A small-molecule ligand and the protein it binds are described below.
Small molecule (SMILES): CC1Nc2[nH]c(N)nc(=O)c2N(C=O)C1[C@@H](C)Nc1ccc(C[C@H](O)[C@H](O)[C@H](O)CO[C@H]2O[C@H](COP(=O)(O)O[C@H](CCC(=O)O)C(=O)O)[C@@H](O)[C@H]2O)cc1

Binding-site contacts:
Ligand atom N6 contacts residue ILE180 of chain 1.B at 3.2 Å.
Ligand atom C11 contacts residue LYS94 of chain 1.B at 3.0 Å.
Ligand atom C18 contacts residue PHE190 of chain 1.B at 3.5 Å (hydrophobic).
Ligand atom C14 contacts residue PHE190 of chain 1.B at 3.5 Å (hydrophobic).
Ligand atom N3 contacts residue PHE280 of chain 1.B at 3.5 Å.
Ligand atom O14 contacts residue LYS94 of chain 1.B at 3.4 Å (salt-bridge).
Ligand atom N1 contacts residue GLN186 of chain 1.B at 3.4 Å (h-bond).
Ligand atom N6 contacts residue GLU140 of chain 1.B at 3.1 Å (salt-bridge).
Ligand atom N5 contacts residue GLU140 of chain 1.B at 2.9 Å (salt-bridge).
Ligand atom C2 contacts residue PHE280 of chain 1.B at 3.3 Å (hydrophobic).
Ligand atom C1 contacts residue THR187 of chain 1.B at 3.1 Å.
Ligand atom C3 contacts residue GLN186 of chain 1.B at 3.3 Å.
Ligand atom O2 contacts residue GLU194 of chain 1.B at 2.8 Å (salt-bridge).
Ligand atom C4 contacts residue GLN186 of chain 1.B at 3.2 Å.
Ligand atom O3 contacts residue GLU194 of chain 1.B at 2.2 Å (salt-bridge).
Ligand atom N6 contacts residue ASN226 of chain 1.B at 3.5 Å (h-bond).
Ligand atom O96 contacts residue ARG183 of chain 1.B at 3.2 Å (salt-bridge).
Ligand atom C7 contacts residue ASN226 of chain 1.B at 3.5 Å.
Ligand atom O13 contacts residue LYS121 of chain 1.B at 2.6 Å (salt-bridge).
Ligand atom C31 contacts residue GLN186 of chain 1.B at 2.7 Å.
Ligand atom O1 contacts residue ALA95 of chain 1.B at 3.4 Å.
Ligand atom C20 contacts residue GLU194 of chain 1.B at 2.6 Å.
Ligand atom C21 contacts residue GLU194 of chain 1.B at 2.9 Å.
Ligand atom C5 contacts residue ARG183 of chain 1.B at 2.8 Å.
Ligand atom N5 contacts residue MET107 of chain 1.B at 3.3 Å.
Ligand atom O12 contacts residue LYS121 of chain 1.B at 3.4 Å.
Ligand atom N3 contacts residue ASN226 of chain 1.B at 2.7 Å (h-bond).
Ligand atom N6 contacts residue MET222 of chain 1.B at 3.2 Å (h-bond).
Ligand atom O1 contacts residue ARG183 of chain 1.B at 3.0 Å.
Ligand atom C1 contacts residue PHE280 of chain 1.B at 3.4 Å (hydrophobic).
Ligand atom O2 contacts residue PRO277 of chain 1.B at 3.4 Å.
Ligand atom O14 contacts residue LYS121 of chain 1.B at 3.5 Å (salt-bridge).
Ligand atom O96 contacts residue ALA95 of chain 1.B at 2.8 Å (h-bond).
Ligand atom C5 contacts residue GLN186 of chain 1.B at 3.3 Å.
Ligand atom C19 contacts residue LYS121 of chain 1.B at 3.6 Å.
Ligand atom O15 contacts residue PRO277 of chain 1.B at 2.9 Å.
Ligand atom C15 contacts residue PHE190 of chain 1.B at 3.5 Å (hydrophobic).
Ligand atom C15 contacts residue PHE280 of chain 1.B at 3.5 Å (hydrophobic).
Ligand atom C24 contacts residue GLU194 of chain 1.B at 3.2 Å.
Ligand atom N4 contacts residue ASN226 of chain 1.B at 2.9 Å (h-bond).

Sequence of chain 1.B:
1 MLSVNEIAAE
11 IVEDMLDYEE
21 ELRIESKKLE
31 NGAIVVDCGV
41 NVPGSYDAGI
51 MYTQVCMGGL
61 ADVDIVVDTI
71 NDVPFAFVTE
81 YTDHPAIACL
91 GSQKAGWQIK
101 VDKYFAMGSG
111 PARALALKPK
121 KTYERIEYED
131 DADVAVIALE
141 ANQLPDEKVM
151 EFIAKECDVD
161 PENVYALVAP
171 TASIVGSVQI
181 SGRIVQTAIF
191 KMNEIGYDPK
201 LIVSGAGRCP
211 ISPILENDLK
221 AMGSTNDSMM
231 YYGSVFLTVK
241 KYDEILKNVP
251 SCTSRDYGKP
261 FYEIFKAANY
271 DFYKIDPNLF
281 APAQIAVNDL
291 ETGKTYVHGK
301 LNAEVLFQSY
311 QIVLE